Sequence of chain 1.A:
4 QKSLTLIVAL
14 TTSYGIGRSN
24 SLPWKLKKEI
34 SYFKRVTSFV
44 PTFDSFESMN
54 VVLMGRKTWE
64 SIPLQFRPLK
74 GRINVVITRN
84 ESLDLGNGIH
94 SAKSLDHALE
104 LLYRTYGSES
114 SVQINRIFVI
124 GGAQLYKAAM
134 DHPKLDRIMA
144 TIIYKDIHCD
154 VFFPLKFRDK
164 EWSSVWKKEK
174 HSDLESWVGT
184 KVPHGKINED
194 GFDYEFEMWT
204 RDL

A protein and the small-molecule ligand that binds it are described below.
Small molecule (SMILES): Nc1nc(N)c2nc(CN3c4ccccc4C=Cc4ccccc43)cnc2n1

Binding-site contacts:
Ligand atom N3' contacts residue VAL11 of chain 1.A at 3.5 Å.
Ligand atom CA' contacts residue PHE36 of chain 1.A at 3.4 Å (hydrophobic).
Ligand atom C2' contacts residue NDP1 of chain 1.C at 2.9 Å.
Ligand atom N8' contacts residue ILE33 of chain 1.A at 3.6 Å.
Ligand atom C4B contacts residue ILE10 of chain 1.A at 3.6 Å (hydrophobic).
Ligand atom N0' contacts residue LEU25 of chain 1.A at 3.9 Å.
Ligand atom C3' contacts residue SER64 of chain 1.A at 3.5 Å.
Ligand atom N4' contacts residue ILE123 of chain 1.A at 2.9 Å (h-bond).
Ligand atom C8 contacts residue GLU32 of chain 1.A at 3.5 Å.
Ligand atom C4B contacts residue NDP1 of chain 1.C at 3.2 Å.
Ligand atom C2B contacts residue ILE10 of chain 1.A at 3.9 Å (hydrophobic).
Ligand atom C2B contacts residue PHE36 of chain 1.A at 3.7 Å (hydrophobic).
Ligand atom N1' contacts residue GLU32 of chain 1.A at 2.7 Å (salt-bridge).
Ligand atom C4' contacts residue SER64 of chain 1.A at 3.5 Å.
Ligand atom N8' contacts residue GLU32 of chain 1.A at 3.5 Å (salt-bridge).
Ligand atom C8' contacts residue PHE69 of chain 1.A at 3.4 Å (hydrophobic).
Ligand atom C2B contacts residue GLU32 of chain 1.A at 3.5 Å.
Ligand atom N3' contacts residue ILE10 of chain 1.A at 3.5 Å (h-bond).
Ligand atom N5' contacts residue NDP1 of chain 1.C at 3.2 Å.
Ligand atom N2' contacts residue VAL11 of chain 1.A at 3.9 Å.
Ligand atom N3' contacts residue PHE36 of chain 1.A at 3.7 Å.
Ligand atom N2' contacts residue THR144 of chain 1.A at 3.8 Å.
Ligand atom N3' contacts residue ALA12 of chain 1.A at 3.9 Å.
Ligand atom N4' contacts residue ILE10 of chain 1.A at 2.8 Å (h-bond).
Ligand atom C9B contacts residue LEU25 of chain 1.A at 3.7 Å (hydrophobic).
Ligand atom C2' contacts residue SER64 of chain 1.A at 3.9 Å.
Ligand atom C3' contacts residue SER24 of chain 1.A at 3.6 Å.
Ligand atom N4' contacts residue NDP1 of chain 1.C at 3.3 Å (h-bond).
Ligand atom N2' contacts residue GLU32 of chain 1.A at 2.8 Å (salt-bridge).
Ligand atom C9' contacts residue LEU72 of chain 1.A at 3.9 Å (hydrophobic).
Ligand atom N1' contacts residue PHE36 of chain 1.A at 3.8 Å.
Ligand atom N3' contacts residue NDP1 of chain 1.C at 3.8 Å.
Ligand atom N4' contacts residue TYR129 of chain 1.A at 3.3 Å (h-bond).
Ligand atom C7B contacts residue LEU25 of chain 1.A at 3.4 Å (hydrophobic).
Ligand atom C2' contacts residue SER24 of chain 1.A at 3.9 Å.
Ligand atom C6B contacts residue LEU25 of chain 1.A at 3.8 Å (hydrophobic).
Ligand atom C1' contacts residue NDP1 of chain 1.C at 3.3 Å.
Ligand atom C7B contacts residue ILE33 of chain 1.A at 3.9 Å (hydrophobic).
Ligand atom C4 contacts residue NDP1 of chain 1.C at 3.4 Å.
Ligand atom N2' contacts residue ILE10 of chain 1.A at 3.5 Å.